Sequence of chain 1.B:
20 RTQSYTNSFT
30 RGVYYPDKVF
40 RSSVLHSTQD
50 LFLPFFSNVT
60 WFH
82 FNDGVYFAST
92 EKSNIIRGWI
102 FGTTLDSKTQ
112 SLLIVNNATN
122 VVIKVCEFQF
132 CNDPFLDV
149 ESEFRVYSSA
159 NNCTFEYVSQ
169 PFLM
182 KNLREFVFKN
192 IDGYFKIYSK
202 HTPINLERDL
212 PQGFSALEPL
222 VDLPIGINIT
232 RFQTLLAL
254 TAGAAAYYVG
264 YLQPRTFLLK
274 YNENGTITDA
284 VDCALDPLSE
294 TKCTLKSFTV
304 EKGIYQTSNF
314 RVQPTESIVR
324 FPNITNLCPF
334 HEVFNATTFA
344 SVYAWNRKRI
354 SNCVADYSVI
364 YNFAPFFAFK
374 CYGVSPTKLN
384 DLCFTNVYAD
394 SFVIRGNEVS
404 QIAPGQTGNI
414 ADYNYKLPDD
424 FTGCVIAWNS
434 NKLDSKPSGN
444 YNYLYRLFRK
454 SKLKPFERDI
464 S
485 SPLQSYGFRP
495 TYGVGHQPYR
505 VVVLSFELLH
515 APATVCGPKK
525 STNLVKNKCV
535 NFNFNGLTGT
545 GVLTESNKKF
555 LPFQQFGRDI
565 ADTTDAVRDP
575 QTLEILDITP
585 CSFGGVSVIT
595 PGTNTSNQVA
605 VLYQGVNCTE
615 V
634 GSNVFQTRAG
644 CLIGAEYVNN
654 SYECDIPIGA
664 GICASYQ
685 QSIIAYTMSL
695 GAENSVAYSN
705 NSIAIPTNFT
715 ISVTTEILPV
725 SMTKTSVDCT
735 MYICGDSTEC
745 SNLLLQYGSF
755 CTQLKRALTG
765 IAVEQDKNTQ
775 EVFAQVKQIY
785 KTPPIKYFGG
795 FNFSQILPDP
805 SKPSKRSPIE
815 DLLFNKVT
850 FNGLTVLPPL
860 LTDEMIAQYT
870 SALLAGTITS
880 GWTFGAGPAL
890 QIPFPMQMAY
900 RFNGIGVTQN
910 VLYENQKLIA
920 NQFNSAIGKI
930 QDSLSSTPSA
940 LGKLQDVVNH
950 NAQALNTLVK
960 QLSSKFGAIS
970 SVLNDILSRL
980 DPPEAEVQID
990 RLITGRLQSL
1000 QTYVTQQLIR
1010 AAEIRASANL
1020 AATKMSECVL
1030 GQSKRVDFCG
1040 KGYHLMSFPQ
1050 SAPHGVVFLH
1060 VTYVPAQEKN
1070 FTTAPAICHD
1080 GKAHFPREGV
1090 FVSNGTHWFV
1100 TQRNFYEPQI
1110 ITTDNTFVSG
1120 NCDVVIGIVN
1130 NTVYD

Binding-site contacts:
Ligand atom C7 contacts residue ASN611 of chain 1.B at 3.4 Å.
Ligand atom C3 contacts residue ASN611 of chain 1.B at 3.8 Å.
Ligand atom C1 contacts residue ASN611 of chain 1.B at 1.4 Å.
Ligand atom C5 contacts residue THR613 of chain 1.B at 4.5 Å.
Ligand atom C5 contacts residue ASN611 of chain 1.B at 3.7 Å.
Ligand atom C2 contacts residue ASN611 of chain 1.B at 2.5 Å.
Ligand atom O5 contacts residue ASN611 of chain 1.B at 2.4 Å (h-bond).
Ligand atom O7 contacts residue ASN611 of chain 1.B at 3.6 Å (h-bond).
Ligand atom O5 contacts residue THR613 of chain 1.B at 4.0 Å.
Ligand atom C6 contacts residue THR613 of chain 1.B at 4.2 Å.
Ligand atom N2 contacts residue ASN611 of chain 1.B at 2.9 Å (h-bond).
Ligand atom C8 contacts residue GLN639 of chain 1.B at 3.9 Å.
Ligand atom C4 contacts residue ASN611 of chain 1.B at 4.2 Å.

This protein binds this small molecule.
Small molecule (SMILES): CC(=O)N[C@@H]1[C@@H](O)[C@H](O)[C@@H](CO)O[C@H]1O